Sequence of chain 4.A:
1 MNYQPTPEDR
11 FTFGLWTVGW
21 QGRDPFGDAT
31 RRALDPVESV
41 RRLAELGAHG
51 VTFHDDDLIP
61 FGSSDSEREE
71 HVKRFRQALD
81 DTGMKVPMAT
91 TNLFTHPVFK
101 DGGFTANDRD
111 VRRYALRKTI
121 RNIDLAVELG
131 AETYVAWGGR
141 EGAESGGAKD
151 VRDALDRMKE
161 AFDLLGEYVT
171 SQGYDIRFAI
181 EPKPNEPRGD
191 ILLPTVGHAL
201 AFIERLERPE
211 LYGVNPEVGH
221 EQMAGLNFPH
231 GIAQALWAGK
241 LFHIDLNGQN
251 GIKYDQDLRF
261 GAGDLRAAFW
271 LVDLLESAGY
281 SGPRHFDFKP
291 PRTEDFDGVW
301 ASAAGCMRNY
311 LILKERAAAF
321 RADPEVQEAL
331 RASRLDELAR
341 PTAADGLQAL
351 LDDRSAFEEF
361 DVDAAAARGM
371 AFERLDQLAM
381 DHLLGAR

A small-molecule ligand and the protein it binds are described below.
Small molecule (SMILES): OC[C@H]1O[C@H](O)[C@H](O)[C@@H](O)[C@@H]1O

Sequence of chain 2.A:
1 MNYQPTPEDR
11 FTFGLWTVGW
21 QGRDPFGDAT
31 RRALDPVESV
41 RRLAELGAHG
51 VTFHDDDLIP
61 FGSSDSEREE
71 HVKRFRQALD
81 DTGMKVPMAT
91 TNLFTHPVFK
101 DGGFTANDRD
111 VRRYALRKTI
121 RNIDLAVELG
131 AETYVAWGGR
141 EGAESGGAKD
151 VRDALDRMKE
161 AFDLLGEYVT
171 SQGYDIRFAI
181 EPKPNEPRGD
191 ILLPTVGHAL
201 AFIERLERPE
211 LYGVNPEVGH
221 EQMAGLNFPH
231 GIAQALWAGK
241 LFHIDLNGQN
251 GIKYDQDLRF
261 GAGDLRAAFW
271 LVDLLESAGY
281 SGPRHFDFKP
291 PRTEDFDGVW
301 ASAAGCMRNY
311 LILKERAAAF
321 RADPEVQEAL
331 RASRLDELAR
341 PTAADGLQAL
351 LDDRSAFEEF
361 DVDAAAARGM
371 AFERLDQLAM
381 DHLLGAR

Binding-site contacts:
Ligand atom C2 contacts residue TRP137 of chain 4.A at 3.5 Å (hydrophobic).
Ligand atom O1 contacts residue HIS54 of chain 4.A at 3.0 Å.
Ligand atom C5 contacts residue HIS54 of chain 4.A at 3.2 Å.
Ligand atom O6 contacts residue PHE94 of chain 4.A at 4.1 Å.
Ligand atom C6 contacts residue THR90 of chain 4.A at 3.5 Å.
Ligand atom C3 contacts residue ASP287 of chain 4.A at 3.0 Å.
Ligand atom C1 contacts residue TRP137 of chain 4.A at 3.6 Å (hydrophobic).
Ligand atom C4 contacts residue MG1 of chain 4.D at 3.2 Å.
Ligand atom O2 contacts residue PHE26 of chain 2.A at 3.0 Å.
Ligand atom C5 contacts residue GLU181 of chain 4.A at 4.1 Å.
Ligand atom C3 contacts residue MG1 of chain 4.D at 3.0 Å.
Ligand atom O5 contacts residue TRP137 of chain 4.A at 3.3 Å.
Ligand atom O3 contacts residue MG1 of chain 4.D at 2.5 Å.
Ligand atom O3 contacts residue ASP287 of chain 4.A at 3.0 Å (salt-bridge).
Ligand atom C6 contacts residue GLU181 of chain 4.A at 3.9 Å.
Ligand atom O3 contacts residue GLU181 of chain 4.A at 2.7 Å (salt-bridge).
Ligand atom O1 contacts residue TRP16 of chain 4.A at 3.4 Å (h-bond).
Ligand atom O5 contacts residue PHE94 of chain 4.A at 3.7 Å.
Ligand atom O4 contacts residue MG1 of chain 4.D at 2.5 Å.
Ligand atom C6 contacts residue VAL135 of chain 4.A at 4.2 Å (hydrophobic).
Ligand atom O5 contacts residue HIS54 of chain 4.A at 2.8 Å (h-bond).
Ligand atom C1 contacts residue PHE94 of chain 4.A at 3.6 Å (hydrophobic).
Ligand atom O4 contacts residue TRP16 of chain 4.A at 4.0 Å.
Ligand atom O3 contacts residue HIS220 of chain 4.A at 3.4 Å.
Ligand atom O2 contacts residue TRP137 of chain 4.A at 4.1 Å.
Ligand atom C3 contacts residue GLU181 of chain 4.A at 3.5 Å.
Ligand atom O4 contacts residue ASP287 of chain 4.A at 2.9 Å (salt-bridge).
Ligand atom C6 contacts residue HIS54 of chain 4.A at 3.4 Å.
Ligand atom C4 contacts residue GLU181 of chain 4.A at 3.1 Å.
Ligand atom C2 contacts residue PHE26 of chain 2.A at 4.0 Å (hydrophobic).
Ligand atom O6 contacts residue THR90 of chain 4.A at 3.0 Å (h-bond).
Ligand atom O3 contacts residue GLU217 of chain 4.A at 3.4 Å (salt-bridge).
Ligand atom C1 contacts residue HIS54 of chain 4.A at 3.5 Å.
Ligand atom O4 contacts residue ASP245 of chain 4.A at 3.2 Å (salt-bridge).
Ligand atom O6 contacts residue TRP137 of chain 4.A at 3.5 Å.
Ligand atom O4 contacts residue GLU181 of chain 4.A at 2.6 Å (salt-bridge).
Ligand atom O6 contacts residue HIS54 of chain 4.A at 3.0 Å (h-bond).
Ligand atom C4 contacts residue ASP287 of chain 4.A at 3.6 Å.
Ligand atom O6 contacts residue THR91 of chain 4.A at 4.0 Å.
Ligand atom C6 contacts residue TRP137 of chain 4.A at 3.8 Å (hydrophobic).